Binding-site contacts:
Ligand atom C6 contacts residue TYR222 of chain 25.B at 3.7 Å (hydrophobic).
Ligand atom O1G contacts residue ALA97 of chain 25.B at 3.0 Å (h-bond).
Ligand atom PG contacts residue GLY142 of chain 25.B at 3.9 Å.
Ligand atom O2G contacts residue GLY142 of chain 25.B at 3.0 Å (h-bond).
Ligand atom O1B contacts residue GLN11 of chain 25.B at 3.2 Å (h-bond).
Ligand atom N1 contacts residue ASN226 of chain 25.B at 2.7 Å (h-bond).
Ligand atom O2G contacts residue ASN99 of chain 25.B at 2.9 Å (h-bond).
Ligand atom C6 contacts residue ASN226 of chain 25.B at 3.3 Å.
Ligand atom O3B contacts residue GLY142 of chain 25.B at 3.5 Å (h-bond).
Ligand atom O3B contacts residue THR143 of chain 25.B at 3.1 Å (h-bond).
Ligand atom N1 contacts residue TYR222 of chain 25.B at 3.2 Å.
Ligand atom O1B contacts residue GLY10 of chain 25.B at 3.7 Å.
Ligand atom O4' contacts residue SER138 of chain 25.B at 3.3 Å (h-bond).
Ligand atom C2 contacts residue ASN204 of chain 25.B at 3.4 Å.
Ligand atom O2B contacts residue GLY10 of chain 25.B at 3.2 Å.
Ligand atom O6 contacts residue ASN226 of chain 25.B at 3.1 Å (h-bond).
Ligand atom O3' contacts residue GLU181 of chain 25.B at 3.3 Å (salt-bridge).
Ligand atom O1A contacts residue GLN11 of chain 25.B at 3.1 Å.
Ligand atom O6 contacts residue TYR222 of chain 25.B at 3.8 Å.
Ligand atom PB contacts residue GLY10 of chain 25.B at 3.9 Å.
Ligand atom O2A contacts residue GLN11 of chain 25.B at 3.5 Å (h-bond).
Ligand atom N2 contacts residue ASN204 of chain 25.B at 2.6 Å (h-bond).
Ligand atom PB contacts residue THR143 of chain 25.B at 3.3 Å.
Ligand atom N2 contacts residue ASN226 of chain 25.B at 2.9 Å (h-bond).
Ligand atom O6 contacts residue GLN15 of chain 25.B at 2.5 Å (h-bond).
Ligand atom O2B contacts residue GLY144 of chain 25.B at 2.7 Å (h-bond).
Ligand atom N3 contacts residue ASN204 of chain 25.B at 3.0 Å (h-bond).
Ligand atom O3B contacts residue MG1 of chain 25.F at 3.8 Å.
Ligand atom N3 contacts residue VAL169 of chain 25.B at 3.8 Å.
Ligand atom O3G contacts residue MG1 of chain 25.F at 2.5 Å.
Ligand atom O2B contacts residue THR143 of chain 25.B at 2.7 Å (h-bond).
Ligand atom C2 contacts residue ASN226 of chain 25.B at 3.6 Å.
Ligand atom PG contacts residue MG1 of chain 25.F at 3.5 Å.
Ligand atom C6 contacts residue GLN15 of chain 25.B at 3.6 Å.
Ligand atom O2A contacts residue CYS12 of chain 25.B at 3.3 Å (h-bond).
Ligand atom PB contacts residue MG1 of chain 25.F at 3.7 Å.
Ligand atom C2 contacts residue TYR222 of chain 25.B at 3.5 Å (hydrophobic).
Ligand atom O1B contacts residue MG1 of chain 25.F at 2.4 Å.
Ligand atom O1G contacts residue THR143 of chain 25.B at 3.4 Å.
Ligand atom C4' contacts residue SER138 of chain 25.B at 3.2 Å.

Sequence of chain 25.B:
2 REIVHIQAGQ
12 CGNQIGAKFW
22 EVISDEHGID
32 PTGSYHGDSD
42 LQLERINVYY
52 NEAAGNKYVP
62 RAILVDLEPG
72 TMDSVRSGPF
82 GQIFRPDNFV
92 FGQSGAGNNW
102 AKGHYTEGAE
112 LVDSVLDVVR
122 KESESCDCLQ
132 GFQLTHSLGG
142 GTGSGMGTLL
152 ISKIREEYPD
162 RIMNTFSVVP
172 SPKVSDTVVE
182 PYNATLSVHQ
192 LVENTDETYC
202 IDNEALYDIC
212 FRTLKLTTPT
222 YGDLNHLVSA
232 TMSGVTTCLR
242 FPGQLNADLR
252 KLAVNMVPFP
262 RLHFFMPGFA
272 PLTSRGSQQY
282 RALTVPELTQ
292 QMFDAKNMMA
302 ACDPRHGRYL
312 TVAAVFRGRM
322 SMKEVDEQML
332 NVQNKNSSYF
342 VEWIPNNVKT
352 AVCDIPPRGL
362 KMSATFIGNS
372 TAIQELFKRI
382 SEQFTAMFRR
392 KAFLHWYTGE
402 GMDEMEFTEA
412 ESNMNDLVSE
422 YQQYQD

A small-molecule ligand and the protein it binds are described below.
Small molecule (SMILES): Nc1nc2c(ncn2[C@@H]2O[C@H](CO[P](=O)(O)C[P](=O)(O)OP(=O)(O)O)[C@@H](O)[C@H]2O)c(=O)[nH]1